This protein binds this small molecule.
Small molecule (SMILES): CC(=O)N[C@@H]1[C@@H](O)[C@H](O)[C@@H](CO)O[C@H]1O

Binding-site contacts:
Ligand atom C2 contacts residue ASN42 of chain 2.B at 2.5 Å.
Ligand atom C7 contacts residue ASN42 of chain 2.B at 3.7 Å.
Ligand atom C5 contacts residue ASN42 of chain 2.B at 3.6 Å.
Ligand atom O5 contacts residue ASN42 of chain 2.B at 2.3 Å (h-bond).
Ligand atom C4 contacts residue ASN42 of chain 2.B at 4.2 Å.
Ligand atom C1 contacts residue ASN42 of chain 2.B at 1.4 Å.
Ligand atom O5 contacts residue SER89 of chain 2.B at 4.5 Å.
Ligand atom O7 contacts residue ASN42 of chain 2.B at 4.1 Å.
Ligand atom C3 contacts residue ASN42 of chain 2.B at 3.8 Å.
Ligand atom N2 contacts residue ASN42 of chain 2.B at 2.9 Å (h-bond).

Sequence of chain 2.B:
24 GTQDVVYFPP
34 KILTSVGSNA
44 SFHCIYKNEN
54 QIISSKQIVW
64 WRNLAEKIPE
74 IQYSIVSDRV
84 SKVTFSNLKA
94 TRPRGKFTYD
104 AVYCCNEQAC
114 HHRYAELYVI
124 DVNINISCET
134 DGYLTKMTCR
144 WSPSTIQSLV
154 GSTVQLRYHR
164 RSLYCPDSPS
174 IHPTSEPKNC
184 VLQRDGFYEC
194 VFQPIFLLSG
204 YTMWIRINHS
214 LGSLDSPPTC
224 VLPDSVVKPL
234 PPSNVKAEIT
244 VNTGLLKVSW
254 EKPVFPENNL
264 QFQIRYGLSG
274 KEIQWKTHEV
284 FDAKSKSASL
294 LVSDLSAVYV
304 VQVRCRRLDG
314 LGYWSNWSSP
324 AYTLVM